Sequence of chain 2.B:
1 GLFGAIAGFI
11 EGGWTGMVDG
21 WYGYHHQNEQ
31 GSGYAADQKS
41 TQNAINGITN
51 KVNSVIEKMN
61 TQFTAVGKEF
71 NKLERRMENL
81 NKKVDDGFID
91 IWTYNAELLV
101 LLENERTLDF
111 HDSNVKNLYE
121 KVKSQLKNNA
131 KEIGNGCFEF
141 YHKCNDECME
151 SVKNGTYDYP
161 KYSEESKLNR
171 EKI

This protein binds this small molecule.
Small molecule (SMILES): CC(=O)N[C@H]1[C@H](O[C@H]2[C@H](O[C@@H]3O[C@@H](C)[C@@H](O)[C@@H](O)[C@@H]3O)[C@@H](NC(C)=O)CO[C@@H]2CO[C@@H]2O[C@@H](C)[C@@H](O)[C@@H](O)[C@@H]2O)O[C@H](CO)[C@@H](O)[C@@H]1O

Binding-site contacts:
Ligand atom C3 contacts residue ASN154 of chain 2.B at 3.8 Å.
Ligand atom C6 contacts residue GLY155 of chain 2.B at 4.3 Å.
Ligand atom O7 contacts residue PHE29 of chain 2.C at 3.2 Å.
Ligand atom C5 contacts residue PHE29 of chain 2.C at 4.3 Å (hydrophobic).
Ligand atom O7 contacts residue ASN154 of chain 2.B at 3.4 Å (h-bond).
Ligand atom C5 contacts residue ASN154 of chain 2.B at 3.6 Å.
Ligand atom O5 contacts residue ASN154 of chain 2.B at 2.3 Å (h-bond).
Ligand atom C4 contacts residue ASN154 of chain 2.B at 4.2 Å.
Ligand atom N2 contacts residue PHE29 of chain 2.C at 4.3 Å.
Ligand atom N2 contacts residue ASN154 of chain 2.B at 2.9 Å (h-bond).
Ligand atom O7 contacts residue THR156 of chain 2.B at 3.4 Å.
Ligand atom C6 contacts residue ASN154 of chain 2.B at 4.3 Å.
Ligand atom C7 contacts residue THR156 of chain 2.B at 4.4 Å.
Ligand atom C1 contacts residue ASN154 of chain 2.B at 1.4 Å.
Ligand atom O4 contacts residue PHE29 of chain 2.C at 4.0 Å.
Ligand atom C8 contacts residue ASN154 of chain 2.B at 4.5 Å.
Ligand atom C7 contacts residue PHE29 of chain 2.C at 3.4 Å (hydrophobic).
Ligand atom C6 contacts residue ASN154 of chain 2.B at 4.4 Å.
Ligand atom C2 contacts residue ASN154 of chain 2.B at 2.5 Å.
Ligand atom C7 contacts residue ASN154 of chain 2.B at 3.3 Å.
Ligand atom C8 contacts residue PHE29 of chain 2.C at 3.4 Å (hydrophobic).

Sequence of chain 2.C:
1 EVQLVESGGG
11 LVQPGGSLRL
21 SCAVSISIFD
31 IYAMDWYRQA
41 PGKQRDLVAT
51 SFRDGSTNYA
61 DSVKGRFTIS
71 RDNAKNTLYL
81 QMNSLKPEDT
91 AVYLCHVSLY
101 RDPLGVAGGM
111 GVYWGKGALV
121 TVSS